This protein binds this small molecule.
Small molecule (SMILES): Nc1ncnc2c1ncn2[C@@H]1O[C@H](CO[P](=O)(O)O[P](=O)(O)NP(=O)(O)O)[C@@H](O)[C@H]1O

Binding-site contacts:
Ligand atom PB contacts residue LYS223 of chain 8.A at 3.7 Å.
Ligand atom O3A contacts residue HIS221 of chain 8.A at 3.0 Å (h-bond).
Ligand atom C1' contacts residue ARG240 of chain 8.A at 3.9 Å.
Ligand atom O3' contacts residue ARG109 of chain 8.A at 2.6 Å (salt-bridge).
Ligand atom PG contacts residue LYS188 of chain 8.A at 4.3 Å.
Ligand atom O1G contacts residue LYS188 of chain 8.A at 3.1 Å (salt-bridge).
Ligand atom O1A contacts residue HIS221 of chain 8.A at 3.9 Å.
Ligand atom C3' contacts residue SER107 of chain 8.A at 4.3 Å.
Ligand atom PA contacts residue SER107 of chain 8.A at 4.4 Å.
Ligand atom O2G contacts residue HIS221 of chain 8.A at 3.6 Å.
Ligand atom N3B contacts residue HIS221 of chain 8.A at 3.7 Å.
Ligand atom O3' contacts residue SER107 of chain 8.A at 3.4 Å (h-bond).
Ligand atom PG contacts residue HIS221 of chain 8.A at 4.3 Å.
Ligand atom N3B contacts residue LYS223 of chain 8.A at 3.6 Å (salt-bridge).
Ligand atom N3B contacts residue ARG227 of chain 8.A at 4.2 Å.
Ligand atom PA contacts residue ARG227 of chain 8.A at 3.6 Å.
Ligand atom O1G contacts residue GLU153 of chain 8.A at 4.0 Å.
Ligand atom O2B contacts residue HIS221 of chain 8.A at 4.3 Å.
Ligand atom O4' contacts residue ARG240 of chain 8.A at 3.9 Å.
Ligand atom C3' contacts residue ARG109 of chain 8.A at 3.6 Å.
Ligand atom O2' contacts residue ARG109 of chain 8.A at 3.1 Å (salt-bridge).
Ligand atom O2G contacts residue ARG227 of chain 8.A at 2.8 Å (salt-bridge).
Ligand atom O2A contacts residue ARG227 of chain 8.A at 3.8 Å.
Ligand atom PG contacts residue ARG227 of chain 8.A at 3.3 Å.
Ligand atom O3G contacts residue LYS223 of chain 8.A at 3.6 Å.
Ligand atom O1B contacts residue LYS223 of chain 8.A at 4.2 Å.
Ligand atom C2' contacts residue ARG240 of chain 8.A at 4.4 Å.
Ligand atom O3G contacts residue GLU147 of chain 8.A at 4.1 Å.
Ligand atom O3A contacts residue ARG227 of chain 8.A at 3.7 Å.
Ligand atom O1G contacts residue ARG227 of chain 8.A at 2.7 Å (salt-bridge).
Ligand atom C5' contacts residue SER107 of chain 8.A at 4.2 Å.
Ligand atom PB contacts residue HIS221 of chain 8.A at 3.9 Å.
Ligand atom O2B contacts residue LYS223 of chain 8.A at 2.8 Å (salt-bridge).
Ligand atom O2A contacts residue SER107 of chain 8.A at 2.8 Å (h-bond).
Ligand atom O1B contacts residue SER107 of chain 8.A at 4.1 Å.
Ligand atom O1A contacts residue ARG227 of chain 8.A at 3.0 Å (salt-bridge).
Ligand atom O1G contacts residue GLU147 of chain 8.A at 3.9 Å.
Ligand atom PA contacts residue HIS221 of chain 8.A at 4.2 Å.
Ligand atom C2' contacts residue ARG109 of chain 8.A at 3.8 Å.

Sequence of chain 8.A:
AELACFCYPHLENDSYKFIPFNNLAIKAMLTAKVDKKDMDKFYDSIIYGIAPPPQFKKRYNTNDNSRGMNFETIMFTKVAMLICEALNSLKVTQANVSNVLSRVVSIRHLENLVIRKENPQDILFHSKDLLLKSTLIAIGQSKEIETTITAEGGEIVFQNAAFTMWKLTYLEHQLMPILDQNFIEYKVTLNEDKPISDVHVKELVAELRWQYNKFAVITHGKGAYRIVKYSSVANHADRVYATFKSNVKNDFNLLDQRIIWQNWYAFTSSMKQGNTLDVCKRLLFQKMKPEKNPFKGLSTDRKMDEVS